Sequence of chain 1.A:
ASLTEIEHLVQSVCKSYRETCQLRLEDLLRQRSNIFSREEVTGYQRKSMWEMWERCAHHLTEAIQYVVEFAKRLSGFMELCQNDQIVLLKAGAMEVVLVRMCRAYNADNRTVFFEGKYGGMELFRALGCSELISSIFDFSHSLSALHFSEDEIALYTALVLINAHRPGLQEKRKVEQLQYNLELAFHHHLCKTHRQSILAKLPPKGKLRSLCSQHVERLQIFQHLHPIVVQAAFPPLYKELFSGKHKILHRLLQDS

Binding-site contacts:
Ligand atom S3 contacts residue GLN43 of chain 1.A at 3.9 Å.
Ligand atom C14 contacts residue PHE135 of chain 1.A at 3.7 Å (hydrophobic).
Ligand atom O5 contacts residue GLN43 of chain 1.A at 3.8 Å.
Ligand atom C17 contacts residue PHE145 of chain 1.A at 3.7 Å (hydrophobic).
Ligand atom C19 contacts residue ILE157 of chain 1.A at 3.7 Å (hydrophobic).
Ligand atom C19 contacts residue PHE158 of chain 1.A at 3.8 Å (hydrophobic).
Ligand atom N2 contacts residue GLN43 of chain 1.A at 2.9 Å (h-bond).
Ligand atom C27 contacts residue LEU148 of chain 1.A at 3.7 Å (hydrophobic).
Ligand atom O5 contacts residue ARG124 of chain 1.A at 3.1 Å (salt-bridge).
Ligand atom C1 contacts residue GLN43 of chain 1.A at 3.3 Å.
Ligand atom N11 contacts residue PHE135 of chain 1.A at 3.8 Å.
Ligand atom O4 contacts residue ARG121 of chain 1.A at 3.1 Å (salt-bridge).
Ligand atom O5 contacts residue CYS42 of chain 1.A at 3.2 Å (h-bond).
Ligand atom C31 contacts residue LEU81 of chain 1.A at 3.8 Å (hydrophobic).
Ligand atom O13 contacts residue HIS80 of chain 1.A at 3.9 Å.
Ligand atom C22 contacts residue HIS80 of chain 1.A at 3.8 Å.
Ligand atom O5 contacts residue LEU44 of chain 1.A at 3.5 Å.
Ligand atom C27 contacts residue ILE154 of chain 1.A at 3.5 Å (hydrophobic).
Ligand atom O4 contacts residue ARG124 of chain 1.A at 3.4 Å (salt-bridge).
Ligand atom S3 contacts residue ARG124 of chain 1.A at 3.7 Å.
Ligand atom C12 contacts residue PHE134 of chain 1.A at 3.9 Å (hydrophobic).
Ligand atom C15 contacts residue PHE134 of chain 1.A at 3.5 Å (hydrophobic).
Ligand atom C15 contacts residue PHE135 of chain 1.A at 3.9 Å (hydrophobic).
Ligand atom C7 contacts residue ALA125 of chain 1.A at 3.5 Å (hydrophobic).
Ligand atom C33 contacts residue GLN43 of chain 1.A at 3.6 Å.
Ligand atom N16 contacts residue PHE145 of chain 1.A at 3.6 Å.
Ligand atom N23 contacts residue CYS77 of chain 1.A at 3.7 Å.
Ligand atom N23 contacts residue LEU81 of chain 1.A at 3.6 Å.
Ligand atom O18 contacts residue PHE145 of chain 1.A at 3.6 Å.
Ligand atom C8 contacts residue PHE134 of chain 1.A at 3.9 Å (hydrophobic).
Ligand atom C26 contacts residue CYS77 of chain 1.A at 3.8 Å (hydrophobic).
Ligand atom C30 contacts residue ILE157 of chain 1.A at 3.9 Å (hydrophobic).
Ligand atom F29 contacts residue ILE154 of chain 1.A at 3.9 Å.
Ligand atom C1 contacts residue ARG121 of chain 1.A at 3.8 Å.
Ligand atom N11 contacts residue PHE134 of chain 1.A at 2.8 Å (h-bond).
Ligand atom C10 contacts residue PHE134 of chain 1.A at 3.3 Å (hydrophobic).
Ligand atom C8 contacts residue ALA125 of chain 1.A at 3.6 Å (hydrophobic).
Ligand atom F29 contacts residue LEU153 of chain 1.A at 3.3 Å.
Ligand atom C30 contacts residue HIS236 of chain 1.A at 3.9 Å.
Ligand atom N16 contacts residue VAL133 of chain 1.A at 3.7 Å.

This small molecule binds to this protein.
Small molecule (SMILES): CNS(=O)(=O)c1ccc(CNC(=O)c2cnc(OC)c3c2cnn3-c2ccc(F)cc2)cc1